Sequence of chain 1.B:
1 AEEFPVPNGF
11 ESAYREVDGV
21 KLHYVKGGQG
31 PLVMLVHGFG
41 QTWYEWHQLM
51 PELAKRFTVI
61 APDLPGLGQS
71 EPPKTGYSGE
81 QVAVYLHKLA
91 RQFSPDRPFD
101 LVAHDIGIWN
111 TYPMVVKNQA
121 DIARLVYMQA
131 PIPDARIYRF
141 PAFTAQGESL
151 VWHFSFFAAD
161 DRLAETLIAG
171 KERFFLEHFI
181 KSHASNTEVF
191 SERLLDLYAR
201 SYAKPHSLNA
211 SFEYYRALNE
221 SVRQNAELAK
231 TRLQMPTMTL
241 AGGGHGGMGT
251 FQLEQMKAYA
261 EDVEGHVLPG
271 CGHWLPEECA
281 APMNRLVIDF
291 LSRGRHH

Binding-site contacts:
Ligand atom C5 contacts residue ASP105 of chain 1.B at 1.4 Å.
Ligand atom O7 contacts residue TYR215 of chain 1.B at 2.5 Å (h-bond).
Ligand atom C5 contacts residue TYR215 of chain 1.B at 3.8 Å (hydrophobic).
Ligand atom C3 contacts residue PRO131 of chain 1.B at 4.4 Å (hydrophobic).
Ligand atom C1 contacts residue HIS273 of chain 1.B at 3.9 Å.
Ligand atom C1 contacts residue ASP105 of chain 1.B at 3.0 Å.
Ligand atom C6 contacts residue ASP105 of chain 1.B at 2.4 Å.
Ligand atom C6 contacts residue 40O1 of chain 1.G at 1.0 Å.
Ligand atom C1 contacts residue 40O1 of chain 1.G at 0.6 Å.
Ligand atom C3 contacts residue PHE154 of chain 1.B at 3.7 Å (hydrophobic).
Ligand atom C5 contacts residue 40O1 of chain 1.G at 0.8 Å.
Ligand atom O7 contacts residue ASP105 of chain 1.B at 3.6 Å (salt-bridge).
Ligand atom O7 contacts residue PHE179 of chain 1.B at 4.4 Å.
Ligand atom C1 contacts residue HIS153 of chain 1.B at 3.4 Å.
Ligand atom C6 contacts residue PHE179 of chain 1.B at 4.4 Å (hydrophobic).
Ligand atom C3 contacts residue HIS153 of chain 1.B at 4.2 Å.
Ligand atom C3 contacts residue ASP105 of chain 1.B at 3.3 Å.
Ligand atom C4 contacts residue ALA130 of chain 1.B at 3.7 Å (hydrophobic).
Ligand atom O7 contacts residue HIS153 of chain 1.B at 2.5 Å (h-bond).
Ligand atom C6 contacts residue HIS153 of chain 1.B at 3.4 Å.
Ligand atom C4 contacts residue ASP105 of chain 1.B at 2.4 Å.
Ligand atom C2 contacts residue ASP105 of chain 1.B at 3.2 Å.
Ligand atom C3 contacts residue 40O1 of chain 1.G at 0.7 Å.
Ligand atom C2 contacts residue 40O1 of chain 1.G at 0.5 Å.
Ligand atom O7 contacts residue 40O1 of chain 1.G at 0.8 Å (h-bond).
Ligand atom C5 contacts residue HIS273 of chain 1.B at 4.3 Å.
Ligand atom C4 contacts residue TRP109 of chain 1.B at 4.0 Å (hydrophobic).
Ligand atom O7 contacts residue PHE154 of chain 1.B at 3.9 Å.
Ligand atom C4 contacts residue PHE154 of chain 1.B at 4.2 Å (hydrophobic).
Ligand atom C2 contacts residue HIS273 of chain 1.B at 3.8 Å.
Ligand atom C4 contacts residue GLN129 of chain 1.B at 4.5 Å.
Ligand atom C6 contacts residue TYR215 of chain 1.B at 3.4 Å (hydrophobic).
Ligand atom C2 contacts residue HIS153 of chain 1.B at 4.1 Å.
Ligand atom C4 contacts residue 40O1 of chain 1.G at 0.7 Å.
Ligand atom C1 contacts residue PHE179 of chain 1.B at 4.3 Å (hydrophobic).
Ligand atom C5 contacts residue ILE106 of chain 1.B at 4.1 Å (hydrophobic).
Ligand atom C3 contacts residue ALA130 of chain 1.B at 4.3 Å (hydrophobic).

This protein binds this small molecule.
Small molecule (SMILES): O[C@H]1CCCC[C@@H]1O